A small-molecule ligand and the protein it binds are described below.
Small molecule (SMILES): CCC(=O)Nc1nc(C)cs1

Binding-site contacts:
Ligand atom C11 contacts residue SER201 of chain 1.A at 4.2 Å.
Ligand atom C09 contacts residue SER201 of chain 1.A at 4.1 Å.
Ligand atom N05 contacts residue GLN157 of chain 1.A at 3.9 Å.
Ligand atom N05 contacts residue VAL155 of chain 1.A at 4.4 Å.
Ligand atom C02 contacts residue SER146 of chain 1.A at 3.9 Å.
Ligand atom C01 contacts residue ASP148 of chain 1.A at 4.2 Å.
Ligand atom C02 contacts residue VAL155 of chain 1.A at 3.9 Å (hydrophobic).
Ligand atom C01 contacts residue SER146 of chain 1.A at 3.5 Å.
Ligand atom C01 contacts residue VAL155 of chain 1.A at 4.0 Å (hydrophobic).
Ligand atom N07 contacts residue LEU172 of chain 1.A at 4.1 Å.
Ligand atom C01 contacts residue GLN157 of chain 1.A at 3.8 Å.
Ligand atom C02 contacts residue ARG156 of chain 1.A at 4.3 Å.
Ligand atom C08 contacts residue LEU172 of chain 1.A at 4.4 Å (hydrophobic).
Ligand atom C02 contacts residue GLN157 of chain 1.A at 2.9 Å.
Ligand atom C03 contacts residue VAL155 of chain 1.A at 3.6 Å (hydrophobic).
Ligand atom C08 contacts residue SER201 of chain 1.A at 4.3 Å.
Ligand atom O04 contacts residue VAL155 of chain 1.A at 3.4 Å.
Ligand atom C06 contacts residue LEU172 of chain 1.A at 4.3 Å (hydrophobic).
Ligand atom C03 contacts residue GLN157 of chain 1.A at 3.9 Å.
Ligand atom N05 contacts residue LEU172 of chain 1.A at 3.8 Å.

Sequence of chain 1.A:
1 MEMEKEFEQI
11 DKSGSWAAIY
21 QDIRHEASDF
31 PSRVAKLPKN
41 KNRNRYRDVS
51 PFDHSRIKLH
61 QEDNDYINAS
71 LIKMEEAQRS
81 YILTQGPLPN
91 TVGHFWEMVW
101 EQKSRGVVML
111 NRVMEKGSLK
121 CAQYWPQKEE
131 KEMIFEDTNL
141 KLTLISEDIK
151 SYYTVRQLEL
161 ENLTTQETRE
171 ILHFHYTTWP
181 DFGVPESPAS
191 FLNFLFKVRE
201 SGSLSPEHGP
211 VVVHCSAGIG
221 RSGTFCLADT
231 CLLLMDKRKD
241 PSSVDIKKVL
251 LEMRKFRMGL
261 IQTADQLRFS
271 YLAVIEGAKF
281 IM